Binding-site contacts:
Ligand atom C5 contacts residue GLN344 of chain 1.A at 3.9 Å.
Ligand atom O9B contacts residue LEU49 of chain 1.A at 3.4 Å.
Ligand atom C3 contacts residue GLN344 of chain 1.A at 4.4 Å.
Ligand atom C4 contacts residue GLU137 of chain 1.A at 4.4 Å.
Ligand atom O9A contacts residue LEU106 of chain 1.A at 3.6 Å.
Ligand atom C8 contacts residue LEU49 of chain 1.A at 4.3 Å (hydrophobic).
Ligand atom O2 contacts residue LEU223 of chain 1.A at 3.7 Å.
Ligand atom O9A contacts residue TYR17 of chain 1.A at 3.3 Å.
Ligand atom O9B contacts residue TYR48 of chain 1.A at 4.3 Å.
Ligand atom O5 contacts residue GLN344 of chain 1.A at 2.7 Å (h-bond).
Ligand atom C5 contacts residue PHE348 of chain 1.A at 4.0 Å (hydrophobic).
Ligand atom N9 contacts residue LEU106 of chain 1.A at 4.4 Å.
Ligand atom CL1 contacts residue ASN318 of chain 1.A at 4.0 Å.
Ligand atom C7 contacts residue LEU223 of chain 1.A at 3.9 Å (hydrophobic).
Ligand atom C9 contacts residue LEU49 of chain 1.A at 4.3 Å (hydrophobic).
Ligand atom CL1 contacts residue SER219 of chain 1.A at 3.0 Å.
Ligand atom O9B contacts residue LEU106 of chain 1.A at 4.3 Å.
Ligand atom O5 contacts residue PHE348 of chain 1.A at 3.8 Å.
Ligand atom C8 contacts residue MET21 of chain 1.A at 4.4 Å (hydrophobic).
Ligand atom O9B contacts residue ASN20 of chain 1.A at 4.1 Å.
Ligand atom O4 contacts residue GLU137 of chain 1.A at 3.1 Å (salt-bridge).
Ligand atom N9 contacts residue LEU49 of chain 1.A at 4.2 Å.
Ligand atom C8 contacts residue LEU223 of chain 1.A at 4.2 Å (hydrophobic).

A small-molecule ligand and the protein it binds are described below.
Small molecule (SMILES): O=C(N[C@H](CO)[C@H](O)c1ccc([N+](=O)[O-])cc1)C(Cl)Cl

Sequence of chain 1.A:
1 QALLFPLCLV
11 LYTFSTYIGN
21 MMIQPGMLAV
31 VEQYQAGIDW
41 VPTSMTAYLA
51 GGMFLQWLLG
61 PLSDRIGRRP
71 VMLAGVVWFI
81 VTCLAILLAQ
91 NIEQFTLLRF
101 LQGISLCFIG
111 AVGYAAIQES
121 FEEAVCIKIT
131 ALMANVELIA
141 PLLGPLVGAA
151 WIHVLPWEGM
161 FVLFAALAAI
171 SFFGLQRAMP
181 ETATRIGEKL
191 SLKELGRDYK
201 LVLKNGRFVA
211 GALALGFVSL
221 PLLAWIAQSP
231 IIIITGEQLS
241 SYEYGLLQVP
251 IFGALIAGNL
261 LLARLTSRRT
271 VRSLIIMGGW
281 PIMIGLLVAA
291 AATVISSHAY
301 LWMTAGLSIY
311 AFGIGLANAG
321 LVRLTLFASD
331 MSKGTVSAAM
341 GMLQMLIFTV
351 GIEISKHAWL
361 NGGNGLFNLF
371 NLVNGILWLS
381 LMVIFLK